Sequence of chain 1.B:
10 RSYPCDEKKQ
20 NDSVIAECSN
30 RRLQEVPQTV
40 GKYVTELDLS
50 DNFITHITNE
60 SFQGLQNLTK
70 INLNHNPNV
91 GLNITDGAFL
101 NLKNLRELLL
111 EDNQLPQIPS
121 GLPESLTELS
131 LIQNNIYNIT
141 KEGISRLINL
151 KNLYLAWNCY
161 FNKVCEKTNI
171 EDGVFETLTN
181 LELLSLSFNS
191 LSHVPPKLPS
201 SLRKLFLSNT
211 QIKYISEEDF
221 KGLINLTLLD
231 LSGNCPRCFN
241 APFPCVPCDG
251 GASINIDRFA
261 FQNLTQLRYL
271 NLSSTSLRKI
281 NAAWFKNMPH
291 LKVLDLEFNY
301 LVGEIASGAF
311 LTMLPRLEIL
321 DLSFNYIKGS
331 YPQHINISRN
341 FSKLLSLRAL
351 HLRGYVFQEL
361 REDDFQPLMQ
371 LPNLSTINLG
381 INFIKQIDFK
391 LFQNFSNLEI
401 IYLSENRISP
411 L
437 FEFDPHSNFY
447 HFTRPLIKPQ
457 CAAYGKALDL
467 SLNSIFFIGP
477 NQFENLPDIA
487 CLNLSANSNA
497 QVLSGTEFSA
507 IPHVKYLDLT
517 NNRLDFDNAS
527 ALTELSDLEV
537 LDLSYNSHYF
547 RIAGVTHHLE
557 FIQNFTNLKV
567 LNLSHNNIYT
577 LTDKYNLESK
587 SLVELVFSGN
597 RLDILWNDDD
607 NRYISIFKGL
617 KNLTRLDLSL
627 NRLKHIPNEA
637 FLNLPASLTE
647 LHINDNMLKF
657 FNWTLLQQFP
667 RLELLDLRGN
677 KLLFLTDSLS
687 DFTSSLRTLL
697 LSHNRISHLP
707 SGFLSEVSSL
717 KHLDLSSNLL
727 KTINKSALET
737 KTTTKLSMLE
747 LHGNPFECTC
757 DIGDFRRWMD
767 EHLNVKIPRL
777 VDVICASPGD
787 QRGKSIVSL

Binding-site contacts:
Ligand atom C7 contacts residue ASN93 of chain 1.B at 3.1 Å.
Ligand atom O5 contacts residue ASN93 of chain 1.B at 2.4 Å (h-bond).
Ligand atom C4 contacts residue ASN93 of chain 1.B at 4.0 Å.
Ligand atom O6 contacts residue THR95 of chain 1.B at 3.5 Å.
Ligand atom O6 contacts residue THR57 of chain 1.B at 4.0 Å.
Ligand atom C1 contacts residue HIS55 of chain 1.B at 4.0 Å.
Ligand atom N2 contacts residue ASN93 of chain 1.B at 2.7 Å (h-bond).
Ligand atom C5 contacts residue ASN93 of chain 1.B at 3.6 Å.
Ligand atom O5 contacts residue HIS55 of chain 1.B at 3.3 Å.
Ligand atom C3 contacts residue ASN93 of chain 1.B at 3.6 Å.
Ligand atom C6 contacts residue HIS55 of chain 1.B at 4.3 Å.
Ligand atom C8 contacts residue ASN93 of chain 1.B at 4.5 Å.
Ligand atom C2 contacts residue ASN93 of chain 1.B at 2.2 Å.
Ligand atom O7 contacts residue ASN93 of chain 1.B at 2.9 Å (h-bond).
Ligand atom C5 contacts residue HIS55 of chain 1.B at 4.4 Å.
Ligand atom C1 contacts residue ASN93 of chain 1.B at 1.4 Å.
Ligand atom C2 contacts residue HIS55 of chain 1.B at 4.5 Å.

A protein and the small-molecule ligand that binds it are described below.
Small molecule (SMILES): CC(=O)N[C@@H]1[C@@H](O)[C@H](O)[C@@H](CO)O[C@H]1O